Binding-site contacts:
Ligand atom C1 contacts residue ASN154 of chain 36.A at 1.4 Å.
Ligand atom C4 contacts residue HIS104 of chain 36.C at 4.0 Å.
Ligand atom O7 contacts residue ASN154 of chain 36.A at 3.2 Å (h-bond).
Ligand atom O6 contacts residue HIS104 of chain 36.C at 3.6 Å.
Ligand atom C3 contacts residue ASN154 of chain 36.A at 3.8 Å.
Ligand atom C5 contacts residue ASN154 of chain 36.A at 3.6 Å.
Ligand atom O5 contacts residue HIS104 of chain 36.C at 3.7 Å.
Ligand atom N2 contacts residue ASN154 of chain 36.A at 3.0 Å (h-bond).
Ligand atom C3 contacts residue HIS104 of chain 36.C at 3.7 Å.
Ligand atom C7 contacts residue ASN154 of chain 36.A at 3.5 Å.
Ligand atom C5 contacts residue HIS104 of chain 36.C at 3.4 Å.
Ligand atom C4 contacts residue ASN154 of chain 36.A at 4.2 Å.
Ligand atom O5 contacts residue ASN154 of chain 36.A at 2.3 Å (h-bond).
Ligand atom C2 contacts residue ASN154 of chain 36.A at 2.5 Å.
Ligand atom C6 contacts residue HIS104 of chain 36.C at 3.8 Å.
Ligand atom O4 contacts residue HIS104 of chain 36.C at 3.8 Å.
Ligand atom C1 contacts residue HIS104 of chain 36.C at 3.5 Å.
Ligand atom C2 contacts residue HIS104 of chain 36.C at 4.2 Å.

This small molecule binds to this protein.
Small molecule (SMILES): CC(=O)N[C@@H]1[C@@H](O)[C@H](O)[C@@H](CO)O[C@H]1O

Sequence of chain 36.A:
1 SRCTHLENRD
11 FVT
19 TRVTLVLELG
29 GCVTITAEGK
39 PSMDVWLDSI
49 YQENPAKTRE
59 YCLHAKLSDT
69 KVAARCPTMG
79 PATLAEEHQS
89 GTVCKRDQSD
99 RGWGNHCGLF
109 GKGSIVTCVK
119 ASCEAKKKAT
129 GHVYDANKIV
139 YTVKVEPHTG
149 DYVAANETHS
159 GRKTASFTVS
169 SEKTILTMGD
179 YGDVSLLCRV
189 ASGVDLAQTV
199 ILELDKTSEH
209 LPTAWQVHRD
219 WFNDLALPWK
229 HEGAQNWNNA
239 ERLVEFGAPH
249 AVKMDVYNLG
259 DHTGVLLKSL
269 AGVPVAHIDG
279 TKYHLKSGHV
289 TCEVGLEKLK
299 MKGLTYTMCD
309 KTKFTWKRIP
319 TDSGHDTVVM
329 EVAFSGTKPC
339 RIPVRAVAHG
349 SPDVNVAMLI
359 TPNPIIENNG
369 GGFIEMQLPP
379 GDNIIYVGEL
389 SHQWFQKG

Sequence of chain 36.C:
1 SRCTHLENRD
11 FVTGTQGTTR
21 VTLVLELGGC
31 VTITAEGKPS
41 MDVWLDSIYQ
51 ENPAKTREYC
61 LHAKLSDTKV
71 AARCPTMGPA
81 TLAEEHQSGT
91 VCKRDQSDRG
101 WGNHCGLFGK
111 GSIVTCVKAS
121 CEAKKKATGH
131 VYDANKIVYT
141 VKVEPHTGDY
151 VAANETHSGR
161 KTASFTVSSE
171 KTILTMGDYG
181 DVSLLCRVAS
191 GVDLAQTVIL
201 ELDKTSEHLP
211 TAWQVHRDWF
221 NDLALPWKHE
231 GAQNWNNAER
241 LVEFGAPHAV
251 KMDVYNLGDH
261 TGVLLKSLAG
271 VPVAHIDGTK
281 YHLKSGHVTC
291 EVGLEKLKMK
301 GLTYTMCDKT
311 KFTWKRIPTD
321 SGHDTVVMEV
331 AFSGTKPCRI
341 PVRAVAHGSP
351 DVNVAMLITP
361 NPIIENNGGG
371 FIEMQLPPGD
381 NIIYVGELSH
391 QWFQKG